This small molecule binds to this protein.
Small molecule (SMILES): O=P(O)(O)C[C@@H](O)Cn1cncn1

Sequence of chain 2.A:
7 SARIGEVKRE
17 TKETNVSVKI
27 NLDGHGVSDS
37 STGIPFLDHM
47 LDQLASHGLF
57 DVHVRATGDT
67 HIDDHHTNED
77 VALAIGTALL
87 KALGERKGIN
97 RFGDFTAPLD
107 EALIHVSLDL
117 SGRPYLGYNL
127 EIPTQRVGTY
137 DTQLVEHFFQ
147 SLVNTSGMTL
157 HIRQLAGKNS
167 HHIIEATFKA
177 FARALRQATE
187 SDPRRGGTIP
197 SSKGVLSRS

Sequence of chain 14.A:
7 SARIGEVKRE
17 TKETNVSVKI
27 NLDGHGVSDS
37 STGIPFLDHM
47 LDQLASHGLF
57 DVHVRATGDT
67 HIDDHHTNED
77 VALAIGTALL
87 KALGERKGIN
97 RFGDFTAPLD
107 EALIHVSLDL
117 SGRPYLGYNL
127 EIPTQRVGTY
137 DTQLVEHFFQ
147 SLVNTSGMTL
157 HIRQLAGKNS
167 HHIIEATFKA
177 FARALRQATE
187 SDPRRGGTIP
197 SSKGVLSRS

Sequence of chain 22.A:
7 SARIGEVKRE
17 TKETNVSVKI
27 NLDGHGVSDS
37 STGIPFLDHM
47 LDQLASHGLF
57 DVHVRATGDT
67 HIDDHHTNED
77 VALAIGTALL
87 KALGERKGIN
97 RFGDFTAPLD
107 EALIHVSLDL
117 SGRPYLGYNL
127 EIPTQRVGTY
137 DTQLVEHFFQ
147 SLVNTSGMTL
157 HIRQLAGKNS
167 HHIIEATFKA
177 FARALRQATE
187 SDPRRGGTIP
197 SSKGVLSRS

Binding-site contacts:
Ligand atom P9 contacts residue ARG97 of chain 14.A at 3.7 Å.
Ligand atom C5 contacts residue MN1 of chain 14.B at 3.3 Å.
Ligand atom N4 contacts residue HIS168 of chain 22.A at 3.3 Å (h-bond).
Ligand atom N2 contacts residue GLU171 of chain 22.A at 3.8 Å.
Ligand atom O10 contacts residue LYS175 of chain 22.A at 2.7 Å (salt-bridge).
Ligand atom O11 contacts residue ARG119 of chain 14.A at 2.8 Å (salt-bridge).
Ligand atom O13 contacts residue HIS45 of chain 22.A at 3.3 Å (h-bond).
Ligand atom P9 contacts residue SER197 of chain 14.A at 3.8 Å.
Ligand atom N2 contacts residue MN1 of chain 14.C at 3.2 Å.
Ligand atom P9 contacts residue ARG119 of chain 14.A at 3.9 Å.
Ligand atom O13 contacts residue HIS72 of chain 2.A at 3.1 Å (h-bond).
Ligand atom C3 contacts residue LEU105 of chain 22.A at 3.8 Å (hydrophobic).
Ligand atom N4 contacts residue GLU75 of chain 2.A at 3.1 Å (salt-bridge).
Ligand atom O12 contacts residue SER197 of chain 14.A at 2.6 Å (h-bond).
Ligand atom C6 contacts residue GLU171 of chain 22.A at 3.1 Å.
Ligand atom C7 contacts residue GLU171 of chain 22.A at 3.5 Å.
Ligand atom O13 contacts residue MN1 of chain 14.C at 2.4 Å.
Ligand atom O11 contacts residue LYS199 of chain 14.A at 2.7 Å (salt-bridge).
Ligand atom C5 contacts residue MN1 of chain 14.C at 3.3 Å.
Ligand atom N4 contacts residue MN1 of chain 14.B at 2.2 Å.
Ligand atom N1 contacts residue GLU171 of chain 22.A at 3.1 Å (salt-bridge).
Ligand atom O10 contacts residue ARG97 of chain 14.A at 2.8 Å (salt-bridge).
Ligand atom C3 contacts residue GLU75 of chain 2.A at 3.8 Å.
Ligand atom C5 contacts residue HIS168 of chain 22.A at 3.9 Å.
Ligand atom N1 contacts residue HIS72 of chain 2.A at 3.3 Å (h-bond).
Ligand atom O12 contacts residue ARG97 of chain 14.A at 2.8 Å (salt-bridge).
Ligand atom C7 contacts residue MN1 of chain 14.C at 3.5 Å.
Ligand atom N1 contacts residue MN1 of chain 14.C at 2.3 Å.
Ligand atom N1 contacts residue HIS167 of chain 22.A at 3.1 Å (h-bond).
Ligand atom O10 contacts residue ARG119 of chain 14.A at 3.0 Å (salt-bridge).
Ligand atom C7 contacts residue GLU19 of chain 2.A at 3.4 Å.
Ligand atom C5 contacts residue HIS167 of chain 22.A at 3.3 Å.
Ligand atom C5 contacts residue HIS72 of chain 2.A at 3.6 Å.
Ligand atom C6 contacts residue MN1 of chain 14.C at 3.5 Å.
Ligand atom C8 contacts residue GLU171 of chain 22.A at 3.5 Å.
Ligand atom N4 contacts residue HIS71 of chain 2.A at 3.0 Å (h-bond).
Ligand atom O13 contacts residue GLU19 of chain 2.A at 2.7 Å (salt-bridge).
Ligand atom C3 contacts residue MN1 of chain 14.B at 3.2 Å.
Ligand atom O13 contacts residue GLU171 of chain 22.A at 3.5 Å (salt-bridge).
Ligand atom C5 contacts residue HIS71 of chain 2.A at 3.2 Å.